Sequence of chain 4.A:
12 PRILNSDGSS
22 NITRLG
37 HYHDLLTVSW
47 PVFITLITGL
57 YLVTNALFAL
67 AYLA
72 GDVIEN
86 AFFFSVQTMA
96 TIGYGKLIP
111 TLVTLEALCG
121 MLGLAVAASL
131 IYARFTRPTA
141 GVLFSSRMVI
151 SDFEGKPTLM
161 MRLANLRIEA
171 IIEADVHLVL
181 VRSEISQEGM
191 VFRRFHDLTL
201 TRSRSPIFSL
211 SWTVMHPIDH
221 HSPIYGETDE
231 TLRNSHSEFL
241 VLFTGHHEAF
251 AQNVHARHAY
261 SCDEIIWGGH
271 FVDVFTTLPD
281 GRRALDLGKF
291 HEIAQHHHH

Sequence of chain 2.A:
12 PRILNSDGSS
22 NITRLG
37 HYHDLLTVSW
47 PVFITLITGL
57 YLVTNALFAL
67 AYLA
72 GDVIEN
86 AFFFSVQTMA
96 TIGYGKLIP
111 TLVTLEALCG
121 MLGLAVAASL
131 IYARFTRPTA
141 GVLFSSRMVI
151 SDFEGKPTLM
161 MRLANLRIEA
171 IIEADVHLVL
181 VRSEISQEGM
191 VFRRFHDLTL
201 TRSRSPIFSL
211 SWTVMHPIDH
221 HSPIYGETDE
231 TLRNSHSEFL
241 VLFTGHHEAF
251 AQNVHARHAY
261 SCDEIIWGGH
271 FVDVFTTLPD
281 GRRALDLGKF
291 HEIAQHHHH

Binding-site contacts:
Ligand atom C2 contacts residue SER205 of chain 2.A at 4.3 Å.
Ligand atom O1 contacts residue LEU210 of chain 2.A at 2.6 Å (h-bond).
Ligand atom O3 contacts residue SER209 of chain 2.A at 3.9 Å.
Ligand atom N1 contacts residue SER205 of chain 2.A at 4.2 Å.
Ligand atom C3 contacts residue ILE207 of chain 2.A at 3.5 Å (hydrophobic).
Ligand atom C3 contacts residue PHE208 of chain 2.A at 4.1 Å (hydrophobic).
Ligand atom C5 contacts residue SER205 of chain 2.A at 3.9 Å.
Ligand atom O2 contacts residue PHE195 of chain 4.A at 4.1 Å.
Ligand atom N1 contacts residue SER211 of chain 2.A at 4.3 Å.
Ligand atom O1 contacts residue PHE208 of chain 2.A at 3.6 Å.
Ligand atom C5 contacts residue TRP212 of chain 2.A at 3.9 Å (hydrophobic).
Ligand atom C4 contacts residue SER211 of chain 2.A at 3.4 Å.
Ligand atom O1 contacts residue SER211 of chain 2.A at 4.1 Å.
Ligand atom P1 contacts residue SER211 of chain 2.A at 4.5 Å.
Ligand atom C3 contacts residue SER205 of chain 2.A at 3.3 Å.
Ligand atom O2 contacts residue ILE207 of chain 2.A at 3.9 Å.
Ligand atom O1 contacts residue SER209 of chain 2.A at 2.6 Å (h-bond).
Ligand atom O4 contacts residue SER211 of chain 2.A at 3.5 Å (h-bond).
Ligand atom P1 contacts residue LEU210 of chain 2.A at 4.0 Å.
Ligand atom C2 contacts residue PHE195 of chain 4.A at 3.4 Å (hydrophobic).
Ligand atom P1 contacts residue SER209 of chain 2.A at 4.0 Å.
Ligand atom C1 contacts residue PHE195 of chain 4.A at 3.3 Å (hydrophobic).
Ligand atom N1 contacts residue TRP212 of chain 2.A at 4.2 Å.
Ligand atom O4 contacts residue LEU210 of chain 2.A at 4.1 Å.
Ligand atom C5 contacts residue ARG202 of chain 2.A at 3.5 Å.
Ligand atom O3 contacts residue LEU210 of chain 2.A at 4.3 Å.
Ligand atom C4 contacts residue TRP212 of chain 2.A at 4.0 Å (hydrophobic).
Ligand atom C3 contacts residue TRP212 of chain 2.A at 4.1 Å (hydrophobic).

This small molecule binds to this protein.
Small molecule (SMILES): C[N+](C)(C)CCOP(=O)(O)O